Sequence of chain 1.A:
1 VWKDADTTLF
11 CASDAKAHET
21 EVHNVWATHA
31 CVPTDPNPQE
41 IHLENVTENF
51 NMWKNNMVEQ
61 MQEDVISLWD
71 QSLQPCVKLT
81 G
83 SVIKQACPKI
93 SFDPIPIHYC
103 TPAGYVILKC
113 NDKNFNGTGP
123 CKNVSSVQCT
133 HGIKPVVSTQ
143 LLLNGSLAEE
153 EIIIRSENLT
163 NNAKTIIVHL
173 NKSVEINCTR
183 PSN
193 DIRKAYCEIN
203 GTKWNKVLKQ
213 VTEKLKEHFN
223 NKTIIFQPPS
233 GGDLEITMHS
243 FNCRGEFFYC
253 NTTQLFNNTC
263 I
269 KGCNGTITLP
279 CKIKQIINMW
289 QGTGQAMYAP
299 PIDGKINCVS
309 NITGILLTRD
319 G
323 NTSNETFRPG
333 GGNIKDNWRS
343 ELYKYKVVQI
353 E

Binding-site contacts:
Ligand atom C8 contacts residue ASN272 of chain 1.A at 3.8 Å.
Ligand atom C8 contacts residue THR204 of chain 1.A at 3.4 Å.
Ligand atom C3 contacts residue ASN202 of chain 1.A at 3.7 Å.
Ligand atom C7 contacts residue ASN202 of chain 1.A at 3.2 Å.
Ligand atom C1 contacts residue THR204 of chain 1.A at 4.2 Å.
Ligand atom C5 contacts residue ASN202 of chain 1.A at 3.5 Å.
Ligand atom C8 contacts residue ASN202 of chain 1.A at 4.0 Å.
Ligand atom N2 contacts residue THR204 of chain 1.A at 3.7 Å.
Ligand atom O6 contacts residue LYS205 of chain 1.A at 3.4 Å (salt-bridge).
Ligand atom C4 contacts residue ASN202 of chain 1.A at 4.1 Å.
Ligand atom O5 contacts residue ASN202 of chain 1.A at 2.3 Å (h-bond).
Ligand atom O7 contacts residue ASN202 of chain 1.A at 3.1 Å (h-bond).
Ligand atom O3 contacts residue ASN202 of chain 1.A at 4.4 Å.
Ligand atom N2 contacts residue ASN202 of chain 1.A at 3.2 Å (h-bond).
Ligand atom C2 contacts residue ASN202 of chain 1.A at 2.4 Å.
Ligand atom C1 contacts residue LYS205 of chain 1.A at 4.0 Å.
Ligand atom O7 contacts residue THR274 of chain 1.A at 3.4 Å (h-bond).
Ligand atom C1 contacts residue ASN202 of chain 1.A at 1.3 Å.
Ligand atom O5 contacts residue LYS205 of chain 1.A at 3.6 Å.
Ligand atom C7 contacts residue THR204 of chain 1.A at 3.7 Å.
Ligand atom C7 contacts residue THR274 of chain 1.A at 4.4 Å.

This protein binds this small molecule.
Small molecule (SMILES): CC(=O)N[C@@H]1[C@@H](O)[C@H](O)[C@@H](CO)O[C@H]1O